Sequence of chain 1.B:
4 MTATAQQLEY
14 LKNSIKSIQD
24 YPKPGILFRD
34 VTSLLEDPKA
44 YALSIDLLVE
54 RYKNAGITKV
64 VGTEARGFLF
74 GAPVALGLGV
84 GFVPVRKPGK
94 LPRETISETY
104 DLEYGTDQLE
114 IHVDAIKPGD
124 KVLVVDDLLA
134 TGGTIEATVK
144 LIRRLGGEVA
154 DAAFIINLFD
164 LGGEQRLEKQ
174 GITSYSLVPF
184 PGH

Binding-site contacts:
Ligand atom N6 contacts residue HIS186 of chain 1.B at 2.9 Å (h-bond).
Ligand atom N1 contacts residue LEU131 of chain 1.B at 4.0 Å.
Ligand atom C4 contacts residue LEU161 of chain 1.B at 4.1 Å (hydrophobic).
Ligand atom C5 contacts residue HIS186 of chain 1.B at 3.7 Å.
Ligand atom C8 contacts residue HIS186 of chain 1.B at 3.4 Å.
Ligand atom C4 contacts residue LEU131 of chain 1.B at 4.0 Å (hydrophobic).
Ligand atom C5 contacts residue LEU161 of chain 1.B at 3.5 Å (hydrophobic).
Ligand atom C6 contacts residue HIS186 of chain 1.B at 3.9 Å.
Ligand atom C2 contacts residue LEU131 of chain 1.B at 3.5 Å (hydrophobic).
Ligand atom N3 contacts residue LEU131 of chain 1.B at 3.7 Å.
Ligand atom N9 contacts residue ALA133 of chain 1.B at 3.9 Å.
Ligand atom C8 contacts residue LEU164 of chain 1.B at 4.5 Å (hydrophobic).
Ligand atom C5 contacts residue ILE29 of chain 1.B at 4.2 Å (hydrophobic).
Ligand atom C8 contacts residue ALA133 of chain 1.B at 3.7 Å (hydrophobic).
Ligand atom N3 contacts residue PHE31 of chain 1.B at 3.7 Å.
Ligand atom C6 contacts residue ILE29 of chain 1.B at 4.0 Å (hydrophobic).
Ligand atom C6 contacts residue LEU30 of chain 1.B at 3.9 Å (hydrophobic).
Ligand atom C2 contacts residue ARG32 of chain 1.B at 3.6 Å.
Ligand atom N1 contacts residue LEU30 of chain 1.B at 4.1 Å.
Ligand atom N1 contacts residue LEU161 of chain 1.B at 4.5 Å.
Ligand atom N6 contacts residue ILE29 of chain 1.B at 3.5 Å.
Ligand atom N6 contacts residue LEU30 of chain 1.B at 2.9 Å (h-bond).
Ligand atom N7 contacts residue LEU161 of chain 1.B at 3.5 Å.
Ligand atom C6 contacts residue PHE31 of chain 1.B at 4.0 Å (hydrophobic).
Ligand atom N6 contacts residue ARG32 of chain 1.B at 4.0 Å.
Ligand atom N9 contacts residue LEU161 of chain 1.B at 4.4 Å.
Ligand atom C2 contacts residue PHE31 of chain 1.B at 3.4 Å (hydrophobic).
Ligand atom N6 contacts residue LEU161 of chain 1.B at 3.9 Å.
Ligand atom N9 contacts residue LEU131 of chain 1.B at 4.1 Å.
Ligand atom C6 contacts residue LEU161 of chain 1.B at 3.7 Å (hydrophobic).
Ligand atom N1 contacts residue PHE31 of chain 1.B at 3.5 Å.
Ligand atom N7 contacts residue HIS186 of chain 1.B at 2.6 Å (h-bond).
Ligand atom N7 contacts residue ILE29 of chain 1.B at 4.2 Å.
Ligand atom C6 contacts residue ARG32 of chain 1.B at 3.9 Å.
Ligand atom N6 contacts residue PHE31 of chain 1.B at 3.9 Å.
Ligand atom N1 contacts residue ARG32 of chain 1.B at 2.9 Å (salt-bridge).
Ligand atom C8 contacts residue LEU161 of chain 1.B at 3.9 Å (hydrophobic).

This small molecule binds to this protein.
Small molecule (SMILES): Nc1ncnc2[nH]cnc12